Sequence of chain 1.A:
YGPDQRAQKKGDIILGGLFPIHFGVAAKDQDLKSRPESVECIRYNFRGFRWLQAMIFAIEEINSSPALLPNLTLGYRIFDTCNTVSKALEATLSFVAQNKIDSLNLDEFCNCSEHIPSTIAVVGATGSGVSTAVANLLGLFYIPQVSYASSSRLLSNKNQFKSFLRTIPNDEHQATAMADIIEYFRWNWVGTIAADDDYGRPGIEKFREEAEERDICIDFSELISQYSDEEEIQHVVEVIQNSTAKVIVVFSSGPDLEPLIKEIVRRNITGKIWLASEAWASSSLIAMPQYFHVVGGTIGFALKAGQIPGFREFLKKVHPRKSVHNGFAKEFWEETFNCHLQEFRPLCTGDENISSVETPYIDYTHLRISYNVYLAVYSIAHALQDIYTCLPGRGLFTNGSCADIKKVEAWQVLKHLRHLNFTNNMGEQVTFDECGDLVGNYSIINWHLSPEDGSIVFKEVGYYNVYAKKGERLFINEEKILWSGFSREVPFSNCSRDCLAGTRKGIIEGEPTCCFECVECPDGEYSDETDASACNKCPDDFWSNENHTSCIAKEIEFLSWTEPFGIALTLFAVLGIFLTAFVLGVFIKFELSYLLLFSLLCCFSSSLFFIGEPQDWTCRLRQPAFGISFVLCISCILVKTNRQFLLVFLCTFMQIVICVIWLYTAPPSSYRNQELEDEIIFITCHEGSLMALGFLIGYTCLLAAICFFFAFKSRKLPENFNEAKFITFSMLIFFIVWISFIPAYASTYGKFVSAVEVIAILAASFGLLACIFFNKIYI

A protein and the small-molecule ligand that binds it are described below.
Small molecule (SMILES): CC(=O)N[C@@H]1[C@@H](O)[C@H](O)[C@@H](CO)O[C@H]1O

Binding-site contacts:
Ligand atom N2 contacts residue ASN479 of chain 1.A at 2.9 Å (h-bond).
Ligand atom C5 contacts residue ASN479 of chain 1.A at 3.7 Å.
Ligand atom C7 contacts residue ASN479 of chain 1.A at 3.9 Å.
Ligand atom C1 contacts residue ASN479 of chain 1.A at 1.4 Å.
Ligand atom C3 contacts residue ASN479 of chain 1.A at 3.8 Å.
Ligand atom O5 contacts residue ASN479 of chain 1.A at 2.4 Å (h-bond).
Ligand atom C2 contacts residue ASN479 of chain 1.A at 2.5 Å.
Ligand atom C4 contacts residue ASN479 of chain 1.A at 4.3 Å.
Ligand atom O6 contacts residue THR489 of chain 1.A at 3.4 Å.
Ligand atom O7 contacts residue ASN479 of chain 1.A at 4.5 Å.